A small-molecule ligand and the protein it binds are described below.
Small molecule (SMILES): CC(=O)N[C@@H]1[C@@H](O)[C@H](O)[C@@H](CO)O[C@H]1O

Binding-site contacts:
Ligand atom N2 contacts residue ASN1098 of chain 1.A at 2.9 Å (h-bond).
Ligand atom O4 contacts residue HIS1101 of chain 1.A at 4.3 Å.
Ligand atom O5 contacts residue PHE1103 of chain 1.A at 3.7 Å.
Ligand atom C3 contacts residue THR1100 of chain 1.A at 3.6 Å.
Ligand atom C1 contacts residue ASN1098 of chain 1.A at 1.5 Å.
Ligand atom C1 contacts residue THR1100 of chain 1.A at 3.5 Å.
Ligand atom O5 contacts residue HIS1101 of chain 1.A at 4.2 Å.
Ligand atom C4 contacts residue HIS1101 of chain 1.A at 4.3 Å.
Ligand atom C1 contacts residue HIS1101 of chain 1.A at 3.9 Å.
Ligand atom O3 contacts residue THR1100 of chain 1.A at 4.4 Å.
Ligand atom C8 contacts residue ASN1098 of chain 1.A at 3.3 Å.
Ligand atom C2 contacts residue HIS1101 of chain 1.A at 4.5 Å.
Ligand atom C2 contacts residue THR1100 of chain 1.A at 3.5 Å.
Ligand atom C5 contacts residue PHE1103 of chain 1.A at 4.3 Å (hydrophobic).
Ligand atom C8 contacts residue THR1100 of chain 1.A at 4.0 Å.
Ligand atom C3 contacts residue HIS1101 of chain 1.A at 4.0 Å.
Ligand atom C3 contacts residue ASN1098 of chain 1.A at 3.8 Å.
Ligand atom C4 contacts residue ASN1098 of chain 1.A at 4.3 Å.
Ligand atom C5 contacts residue HIS1101 of chain 1.A at 3.7 Å.
Ligand atom C1 contacts residue PHE1103 of chain 1.A at 4.4 Å (hydrophobic).
Ligand atom O5 contacts residue ASN1098 of chain 1.A at 2.4 Å (h-bond).
Ligand atom C6 contacts residue PHE1103 of chain 1.A at 4.0 Å (hydrophobic).
Ligand atom C2 contacts residue ASN1098 of chain 1.A at 2.5 Å.
Ligand atom N2 contacts residue THR1100 of chain 1.A at 2.9 Å (h-bond).
Ligand atom O7 contacts residue ASN1098 of chain 1.A at 3.6 Å.
Ligand atom C7 contacts residue ASN1098 of chain 1.A at 3.5 Å.
Ligand atom C7 contacts residue THR1100 of chain 1.A at 3.9 Å.
Ligand atom C5 contacts residue ASN1098 of chain 1.A at 3.7 Å.

Sequence of chain 1.A:
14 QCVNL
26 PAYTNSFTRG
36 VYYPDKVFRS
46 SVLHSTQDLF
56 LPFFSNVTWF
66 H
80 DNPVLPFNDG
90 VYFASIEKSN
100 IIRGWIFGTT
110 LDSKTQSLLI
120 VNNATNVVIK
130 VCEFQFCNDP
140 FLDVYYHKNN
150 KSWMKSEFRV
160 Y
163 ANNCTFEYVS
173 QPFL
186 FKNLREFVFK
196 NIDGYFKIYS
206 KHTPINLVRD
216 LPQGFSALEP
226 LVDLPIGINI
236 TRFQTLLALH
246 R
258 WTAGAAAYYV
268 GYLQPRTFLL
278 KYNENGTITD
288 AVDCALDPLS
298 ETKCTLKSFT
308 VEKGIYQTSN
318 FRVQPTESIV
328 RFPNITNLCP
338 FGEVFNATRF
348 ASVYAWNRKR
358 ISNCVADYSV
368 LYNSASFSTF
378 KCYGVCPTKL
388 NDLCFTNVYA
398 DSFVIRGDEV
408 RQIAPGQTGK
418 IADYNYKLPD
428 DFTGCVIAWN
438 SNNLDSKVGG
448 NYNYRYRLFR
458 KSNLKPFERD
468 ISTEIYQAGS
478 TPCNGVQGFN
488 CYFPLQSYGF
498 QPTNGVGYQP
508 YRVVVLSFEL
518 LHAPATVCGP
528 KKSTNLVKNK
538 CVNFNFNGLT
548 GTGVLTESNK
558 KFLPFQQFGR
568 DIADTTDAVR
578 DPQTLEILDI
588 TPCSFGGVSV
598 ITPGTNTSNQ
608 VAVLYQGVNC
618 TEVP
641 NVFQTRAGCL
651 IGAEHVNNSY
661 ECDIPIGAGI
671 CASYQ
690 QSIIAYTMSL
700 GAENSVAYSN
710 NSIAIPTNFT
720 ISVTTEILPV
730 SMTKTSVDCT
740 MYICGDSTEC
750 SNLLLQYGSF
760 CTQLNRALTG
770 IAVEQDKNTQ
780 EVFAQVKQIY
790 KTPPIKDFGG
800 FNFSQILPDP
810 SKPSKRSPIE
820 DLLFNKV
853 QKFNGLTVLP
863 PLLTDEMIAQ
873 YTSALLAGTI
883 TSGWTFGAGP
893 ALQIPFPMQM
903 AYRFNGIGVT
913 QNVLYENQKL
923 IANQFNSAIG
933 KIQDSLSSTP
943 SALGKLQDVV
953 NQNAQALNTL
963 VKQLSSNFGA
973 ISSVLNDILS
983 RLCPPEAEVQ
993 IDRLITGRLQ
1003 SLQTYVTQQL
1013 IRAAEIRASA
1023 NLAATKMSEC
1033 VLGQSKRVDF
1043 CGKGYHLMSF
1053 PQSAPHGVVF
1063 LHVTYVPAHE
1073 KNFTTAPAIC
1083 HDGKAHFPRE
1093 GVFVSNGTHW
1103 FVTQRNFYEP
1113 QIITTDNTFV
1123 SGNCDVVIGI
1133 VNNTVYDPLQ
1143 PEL